Sequence of chain 1.A:
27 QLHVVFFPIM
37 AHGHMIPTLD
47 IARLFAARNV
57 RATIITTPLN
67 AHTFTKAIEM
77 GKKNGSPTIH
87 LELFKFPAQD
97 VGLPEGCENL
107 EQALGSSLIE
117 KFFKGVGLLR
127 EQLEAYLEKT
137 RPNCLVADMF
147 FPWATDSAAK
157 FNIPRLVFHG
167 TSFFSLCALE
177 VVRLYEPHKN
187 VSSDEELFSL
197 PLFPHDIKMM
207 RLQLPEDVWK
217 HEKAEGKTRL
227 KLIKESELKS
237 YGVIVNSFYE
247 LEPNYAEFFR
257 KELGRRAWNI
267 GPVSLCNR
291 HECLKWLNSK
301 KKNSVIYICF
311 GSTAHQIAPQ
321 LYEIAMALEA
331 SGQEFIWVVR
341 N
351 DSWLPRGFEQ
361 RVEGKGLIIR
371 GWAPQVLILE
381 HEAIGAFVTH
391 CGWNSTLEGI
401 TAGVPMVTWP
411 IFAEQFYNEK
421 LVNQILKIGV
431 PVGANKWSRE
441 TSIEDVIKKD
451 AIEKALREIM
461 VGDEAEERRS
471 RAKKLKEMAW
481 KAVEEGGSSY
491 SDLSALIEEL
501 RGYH

Binding-site contacts:
Ligand atom O2 contacts residue GLU258 of chain 1.A at 3.5 Å (salt-bridge).
Ligand atom C1 contacts residue GLU258 of chain 1.B at 3.7 Å.
Ligand atom C6 contacts residue NA1 of chain 1.D at 3.6 Å.
Ligand atom C8 contacts residue LEU259 of chain 1.B at 3.6 Å (hydrophobic).
Ligand atom C6 contacts residue GLU258 of chain 1.A at 3.2 Å.
Ligand atom C7 contacts residue NA1 of chain 1.D at 3.3 Å.
Ligand atom C1 contacts residue LYS257 of chain 1.B at 3.4 Å.
Ligand atom O1 contacts residue GLU258 of chain 1.A at 3.7 Å.
Ligand atom C3 contacts residue NA1 of chain 1.D at 3.3 Å.
Ligand atom C9 contacts residue GLU258 of chain 1.B at 3.6 Å.
Ligand atom O5 contacts residue GLU258 of chain 1.A at 3.2 Å (salt-bridge).
Ligand atom C10 contacts residue GLU258 of chain 1.B at 3.5 Å.
Ligand atom C4 contacts residue NA1 of chain 1.D at 3.3 Å.
Ligand atom O2 contacts residue NA1 of chain 1.D at 2.5 Å (h-bond).
Ligand atom C7 contacts residue GLU258 of chain 1.A at 3.1 Å.
Ligand atom O5 contacts residue GLU258 of chain 1.B at 3.7 Å.
Ligand atom O3 contacts residue GLU258 of chain 1.A at 3.5 Å (salt-bridge).
Ligand atom C5 contacts residue GLU258 of chain 1.A at 3.6 Å.
Ligand atom O4 contacts residue GLU258 of chain 1.B at 3.1 Å (salt-bridge).
Ligand atom C10 contacts residue NA1 of chain 1.D at 3.1 Å.
Ligand atom C6 contacts residue LYS257 of chain 1.A at 3.6 Å.
Ligand atom C2 contacts residue TYR181 of chain 1.A at 3.3 Å (hydrophobic).
Ligand atom O1 contacts residue GLU258 of chain 1.B at 2.8 Å (salt-bridge).
Ligand atom C1 contacts residue LEU180 of chain 1.A at 3.5 Å (hydrophobic).
Ligand atom O2 contacts residue GLU258 of chain 1.B at 3.6 Å (salt-bridge).
Ligand atom O1 contacts residue NA1 of chain 1.D at 2.0 Å (h-bond).
Ligand atom O1 contacts residue LYS257 of chain 1.B at 3.4 Å (salt-bridge).
Ligand atom C1 contacts residue NA1 of chain 1.D at 3.0 Å.
Ligand atom C3 contacts residue GLU258 of chain 1.B at 3.6 Å.
Ligand atom O5 contacts residue NA1 of chain 1.D at 2.6 Å (h-bond).
Ligand atom C2 contacts residue NA1 of chain 1.D at 3.2 Å.
Ligand atom O3 contacts residue NA1 of chain 1.D at 2.9 Å (h-bond).
Ligand atom C9 contacts residue NA1 of chain 1.D at 3.0 Å.
Ligand atom C8 contacts residue NA1 of chain 1.D at 3.4 Å.
Ligand atom C10 contacts residue GLY260 of chain 1.B at 3.6 Å.
Ligand atom O5 contacts residue LEU259 of chain 1.A at 3.4 Å (h-bond).
Ligand atom O3 contacts residue GLU258 of chain 1.B at 3.0 Å (salt-bridge).
Ligand atom O4 contacts residue GLU258 of chain 1.A at 2.8 Å (salt-bridge).
Ligand atom C10 contacts residue LEU259 of chain 1.B at 3.6 Å (hydrophobic).
Ligand atom O4 contacts residue NA1 of chain 1.D at 2.7 Å (h-bond).

The protein below binds the small molecule below.
Small molecule (SMILES): C1COCCOCCOCCOCCO1

Sequence of chain 1.B:
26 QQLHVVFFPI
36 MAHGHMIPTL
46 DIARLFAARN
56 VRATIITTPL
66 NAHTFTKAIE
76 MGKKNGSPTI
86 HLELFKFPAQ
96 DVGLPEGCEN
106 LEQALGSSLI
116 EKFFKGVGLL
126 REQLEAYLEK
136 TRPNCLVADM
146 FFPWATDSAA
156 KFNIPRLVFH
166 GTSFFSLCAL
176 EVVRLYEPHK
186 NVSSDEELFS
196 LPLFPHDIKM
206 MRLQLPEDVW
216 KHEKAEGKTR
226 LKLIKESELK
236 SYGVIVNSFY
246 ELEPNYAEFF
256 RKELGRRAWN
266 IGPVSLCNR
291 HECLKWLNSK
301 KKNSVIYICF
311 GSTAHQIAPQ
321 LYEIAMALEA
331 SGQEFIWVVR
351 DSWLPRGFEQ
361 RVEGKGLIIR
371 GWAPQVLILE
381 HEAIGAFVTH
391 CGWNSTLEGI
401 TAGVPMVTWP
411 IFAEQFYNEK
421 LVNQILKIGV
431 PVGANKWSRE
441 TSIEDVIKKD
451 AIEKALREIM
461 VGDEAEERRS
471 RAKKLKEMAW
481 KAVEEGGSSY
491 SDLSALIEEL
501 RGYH